Binding-site contacts:
Ligand atom C contacts residue PHE267 of chain 1.B at 3.8 Å (hydrophobic).
Ligand atom CD contacts residue ASN294 of chain 1.B at 3.4 Å.
Ligand atom CB contacts residue VAL82 of chain 1.B at 4.2 Å (hydrophobic).
Ligand atom OXT contacts residue SER425 of chain 1.B at 2.7 Å (h-bond).
Ligand atom O contacts residue ASN264 of chain 1.B at 3.3 Å (h-bond).
Ligand atom CA contacts residue SER425 of chain 1.B at 4.3 Å.
Ligand atom CA contacts residue ASN264 of chain 1.B at 3.5 Å.
Ligand atom CD contacts residue GLN81 of chain 1.B at 4.0 Å.
Ligand atom NE contacts residue GLN81 of chain 1.B at 4.1 Å.
Ligand atom N contacts residue GLN81 of chain 1.B at 4.0 Å.
Ligand atom N contacts residue PHE267 of chain 1.B at 3.9 Å.
Ligand atom NE contacts residue NAP1 of chain 1.K at 3.5 Å (h-bond).
Ligand atom CA contacts residue PHE267 of chain 1.B at 3.3 Å (hydrophobic).
Ligand atom C contacts residue ASN264 of chain 1.B at 3.9 Å.
Ligand atom OXT contacts residue PHE267 of chain 1.B at 3.5 Å.
Ligand atom CG contacts residue ASN294 of chain 1.B at 4.2 Å.
Ligand atom O contacts residue GLN81 of chain 1.B at 4.4 Å.
Ligand atom CB contacts residue LEU423 of chain 1.B at 4.4 Å (hydrophobic).
Ligand atom CA contacts residue GLN81 of chain 1.B at 4.4 Å.
Ligand atom N contacts residue ASN264 of chain 1.B at 2.8 Å (h-bond).
Ligand atom NE contacts residue THR293 of chain 1.B at 4.0 Å.
Ligand atom C contacts residue LYS86 of chain 1.B at 3.6 Å.
Ligand atom OXT contacts residue LYS86 of chain 1.B at 3.1 Å (salt-bridge).
Ligand atom N contacts residue ASN259 of chain 1.B at 4.0 Å.
Ligand atom CB contacts residue GLN81 of chain 1.B at 3.9 Å.
Ligand atom NE contacts residue ASN294 of chain 1.B at 2.8 Å (h-bond).
Ligand atom CB contacts residue SER425 of chain 1.B at 3.7 Å.
Ligand atom CG contacts residue GLN81 of chain 1.B at 3.7 Å.
Ligand atom C contacts residue VAL82 of chain 1.B at 3.8 Å (hydrophobic).
Ligand atom CB contacts residue PHE267 of chain 1.B at 4.1 Å (hydrophobic).
Ligand atom O contacts residue VAL82 of chain 1.B at 3.9 Å.
Ligand atom CD contacts residue LEU423 of chain 1.B at 4.0 Å (hydrophobic).
Ligand atom CG contacts residue THR293 of chain 1.B at 4.2 Å.
Ligand atom C contacts residue SER425 of chain 1.B at 3.8 Å.
Ligand atom O contacts residue LYS86 of chain 1.B at 3.5 Å (salt-bridge).
Ligand atom OXT contacts residue VAL82 of chain 1.B at 3.6 Å.
Ligand atom CG contacts residue PHE267 of chain 1.B at 4.4 Å (hydrophobic).

This small molecule binds to this protein.
Small molecule (SMILES): NCCC[C@H](N)C(=O)O

Sequence of chain 1.B:
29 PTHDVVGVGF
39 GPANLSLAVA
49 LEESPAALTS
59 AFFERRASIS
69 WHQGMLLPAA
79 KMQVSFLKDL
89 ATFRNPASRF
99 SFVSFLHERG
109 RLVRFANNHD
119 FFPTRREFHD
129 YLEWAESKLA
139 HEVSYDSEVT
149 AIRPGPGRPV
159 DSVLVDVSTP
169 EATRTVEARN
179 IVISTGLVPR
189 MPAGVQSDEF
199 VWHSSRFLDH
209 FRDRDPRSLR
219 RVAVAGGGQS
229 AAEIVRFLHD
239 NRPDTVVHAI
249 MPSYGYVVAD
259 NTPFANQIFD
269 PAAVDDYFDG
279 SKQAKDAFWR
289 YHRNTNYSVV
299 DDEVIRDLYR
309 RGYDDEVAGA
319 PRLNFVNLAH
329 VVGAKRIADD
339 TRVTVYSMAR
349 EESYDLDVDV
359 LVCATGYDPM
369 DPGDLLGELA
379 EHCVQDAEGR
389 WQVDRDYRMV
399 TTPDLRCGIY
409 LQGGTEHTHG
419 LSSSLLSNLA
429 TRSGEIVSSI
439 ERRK